Sequence of chain 3.A:
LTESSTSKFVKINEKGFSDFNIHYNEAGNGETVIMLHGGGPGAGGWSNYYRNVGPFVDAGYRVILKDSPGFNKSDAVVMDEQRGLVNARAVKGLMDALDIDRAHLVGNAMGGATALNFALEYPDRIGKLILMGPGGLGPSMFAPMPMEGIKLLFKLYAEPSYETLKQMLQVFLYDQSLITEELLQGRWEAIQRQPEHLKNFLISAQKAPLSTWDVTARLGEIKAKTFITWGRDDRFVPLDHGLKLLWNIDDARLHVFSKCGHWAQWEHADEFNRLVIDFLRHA

The protein below binds the small molecule below.
Small molecule (SMILES): O=C([O-])C(=O)/C=C/CC(=O)c1ccccc1

Binding-site contacts:
Ligand atom CA6 contacts residue ALA112 of chain 3.A at 3.5 Å (hydrophobic).
Ligand atom CA1 contacts residue TRP266 of chain 3.A at 3.6 Å (hydrophobic).
Ligand atom OA3 contacts residue ASN111 of chain 3.A at 3.0 Å (h-bond).
Ligand atom OA2 contacts residue TRP266 of chain 3.A at 2.9 Å (h-bond).
Ligand atom CA3 contacts residue PHE175 of chain 3.A at 3.8 Å (hydrophobic).
Ligand atom OA3 contacts residue PHE175 of chain 3.A at 3.5 Å.
Ligand atom CA1 contacts residue GLY41 of chain 3.A at 3.8 Å.
Ligand atom CB6 contacts residue VAL240 of chain 3.A at 3.6 Å (hydrophobic).
Ligand atom OA1 contacts residue ARG190 of chain 3.A at 2.8 Å (salt-bridge).
Ligand atom OA1 contacts residue GLY41 of chain 3.A at 3.8 Å.
Ligand atom OA4 contacts residue ALA112 of chain 3.A at 3.4 Å.
Ligand atom CB5 contacts residue GLY138 of chain 3.A at 3.7 Å.
Ligand atom OA1 contacts residue GLY42 of chain 3.A at 3.8 Å.
Ligand atom CB5 contacts residue ILE153 of chain 3.A at 3.7 Å (hydrophobic).
Ligand atom CA4 contacts residue ALA112 of chain 3.A at 3.3 Å (hydrophobic).
Ligand atom CA2 contacts residue TRP266 of chain 3.A at 3.6 Å (hydrophobic).
Ligand atom OA1 contacts residue GLY43 of chain 3.A at 2.8 Å (h-bond).
Ligand atom CA5 contacts residue LEU156 of chain 3.A at 3.8 Å (hydrophobic).
Ligand atom OA4 contacts residue GLY41 of chain 3.A at 3.7 Å.
Ligand atom CA1 contacts residue ARG190 of chain 3.A at 3.5 Å.
Ligand atom OA1 contacts residue PHE175 of chain 3.A at 3.8 Å.
Ligand atom CA3 contacts residue GLY42 of chain 3.A at 3.7 Å.
Ligand atom CA2 contacts residue PHE175 of chain 3.A at 3.5 Å (hydrophobic).
Ligand atom CA5 contacts residue ALA112 of chain 3.A at 3.6 Å (hydrophobic).
Ligand atom CB5 contacts residue VAL240 of chain 3.A at 3.6 Å (hydrophobic).
Ligand atom CB3 contacts residue LEU213 of chain 3.A at 3.7 Å (hydrophobic).
Ligand atom CB6 contacts residue ILE153 of chain 3.A at 3.5 Å (hydrophobic).
Ligand atom OA3 contacts residue TRP266 of chain 3.A at 2.9 Å (h-bond).
Ligand atom CA4 contacts residue HIS265 of chain 3.A at 3.5 Å.
Ligand atom CB4 contacts residue LEU213 of chain 3.A at 3.4 Å (hydrophobic).
Ligand atom CA1 contacts residue PHE175 of chain 3.A at 3.6 Å (hydrophobic).
Ligand atom OA4 contacts residue GLY42 of chain 3.A at 2.7 Å (h-bond).
Ligand atom CA2 contacts residue GLY41 of chain 3.A at 3.7 Å.
Ligand atom OA2 contacts residue ASN51 of chain 3.A at 3.0 Å (h-bond).
Ligand atom CA2 contacts residue ASN111 of chain 3.A at 3.8 Å.
Ligand atom CB3 contacts residue TRP216 of chain 3.A at 3.6 Å (hydrophobic).
Ligand atom OA3 contacts residue HIS265 of chain 3.A at 2.9 Å.
Ligand atom OA1 contacts residue ALA46 of chain 3.A at 3.8 Å.
Ligand atom OA2 contacts residue ARG190 of chain 3.A at 3.0 Å (salt-bridge).
Ligand atom OA4 contacts residue MET113 of chain 3.A at 3.4 Å (h-bond).